Sequence of chain 2.B:
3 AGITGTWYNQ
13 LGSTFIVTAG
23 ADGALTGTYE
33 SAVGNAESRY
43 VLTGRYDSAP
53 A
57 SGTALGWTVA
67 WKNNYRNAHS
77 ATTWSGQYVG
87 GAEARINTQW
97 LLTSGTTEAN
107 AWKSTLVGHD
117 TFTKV

This small molecule binds to this protein.
Small molecule (SMILES): Cc1cc(/N=N/c2ccccc2C(=O)O)ccc1O

Binding-site contacts:
Ligand atom C2' contacts residue SER33 of chain 3.A at 3.4 Å.
Ligand atom O4' contacts residue ASN37 of chain 3.A at 2.4 Å (h-bond).
Ligand atom O contacts residue TYR31 of chain 3.A at 3.8 Å.
Ligand atom OXT contacts residue ASN11 of chain 3.A at 3.2 Å (h-bond).
Ligand atom C2' contacts residue TRP67 of chain 3.A at 3.8 Å (hydrophobic).
Ligand atom O contacts residue SER15 of chain 3.A at 3.4 Å (h-bond).
Ligand atom N1 contacts residue TRP67 of chain 3.A at 3.3 Å.
Ligand atom C4 contacts residue TRP96 of chain 3.A at 3.4 Å (hydrophobic).
Ligand atom C5 contacts residue TRP96 of chain 3.A at 3.5 Å (hydrophobic).
Ligand atom C contacts residue TYR31 of chain 3.A at 3.7 Å (hydrophobic).
Ligand atom C5' contacts residue ASN37 of chain 3.A at 3.6 Å.
Ligand atom O4' contacts residue ALA38 of chain 3.A at 3.2 Å (h-bond).
Ligand atom O contacts residue SER33 of chain 3.A at 2.3 Å (h-bond).
Ligand atom C4' contacts residue ASN37 of chain 3.A at 3.2 Å.
Ligand atom OXT contacts residue TYR31 of chain 3.A at 2.8 Å (h-bond).
Ligand atom CM3 contacts residue TRP67 of chain 3.A at 3.8 Å (hydrophobic).
Ligand atom CM3 contacts residue VAL35 of chain 3.A at 3.4 Å (hydrophobic).
Ligand atom CM3 contacts residue ASN37 of chain 3.A at 3.7 Å.
Ligand atom O4' contacts residue ALA74 of chain 3.A at 3.4 Å.
Ligand atom C contacts residue SER33 of chain 3.A at 3.5 Å.
Ligand atom CM3 contacts residue SER33 of chain 3.A at 3.9 Å.
Ligand atom OXT contacts residue SER15 of chain 3.A at 2.5 Å (h-bond).
Ligand atom C3 contacts residue ASP116 of chain 3.A at 3.3 Å.
Ligand atom C3' contacts residue ASN37 of chain 3.A at 3.8 Å.
Ligand atom C3' contacts residue ALA38 of chain 3.A at 3.8 Å (hydrophobic).
Ligand atom C contacts residue SER15 of chain 3.A at 3.3 Å.
Ligand atom O contacts residue VAL35 of chain 3.A at 3.7 Å.
Ligand atom C4 contacts residue ASP116 of chain 3.A at 3.3 Å.
Ligand atom CM3 contacts residue ALA38 of chain 3.A at 2.6 Å (hydrophobic).
Ligand atom C6 contacts residue THR78 of chain 3.A at 3.6 Å.
Ligand atom C3' contacts residue TRP67 of chain 3.A at 3.8 Å (hydrophobic).
Ligand atom C1 contacts residue TRP67 of chain 3.A at 3.9 Å (hydrophobic).
Ligand atom C3' contacts residue VAL35 of chain 3.A at 3.2 Å (hydrophobic).
Ligand atom N1 contacts residue SER33 of chain 3.A at 3.8 Å.
Ligand atom N1' contacts residue TRP67 of chain 3.A at 3.8 Å.
Ligand atom C3 contacts residue TRP80 of chain 3.A at 3.8 Å (hydrophobic).
Ligand atom C4' contacts residue ALA38 of chain 3.A at 3.9 Å (hydrophobic).
Ligand atom C1' contacts residue VAL35 of chain 3.A at 3.6 Å (hydrophobic).
Ligand atom C2' contacts residue VAL35 of chain 3.A at 2.8 Å (hydrophobic).
Ligand atom C1' contacts residue TRP67 of chain 3.A at 3.8 Å (hydrophobic).

Sequence of chain 3.A:
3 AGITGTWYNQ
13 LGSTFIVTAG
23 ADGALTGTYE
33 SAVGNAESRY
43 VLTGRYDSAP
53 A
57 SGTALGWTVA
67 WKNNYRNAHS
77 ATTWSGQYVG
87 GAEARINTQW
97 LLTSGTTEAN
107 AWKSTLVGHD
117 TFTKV